Sequence of chain 1.D:
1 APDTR

Binding-site contacts:
Ligand atom C6 contacts residue TYR232 of chain 1.A at 3.8 Å (hydrophobic).
Ligand atom C6 contacts residue PRO2 of chain 1.D at 3.1 Å (hydrophobic).
Ligand atom N2 contacts residue TRP228 of chain 1.A at 4.0 Å.
Ligand atom C6 contacts residue VAL184 of chain 1.A at 4.1 Å (hydrophobic).
Ligand atom O6 contacts residue TYR141 of chain 1.A at 3.5 Å.
Ligand atom C1 contacts residue THR4 of chain 1.D at 1.4 Å.
Ligand atom C1 contacts residue TRP228 of chain 1.A at 4.0 Å (hydrophobic).
Ligand atom C5 contacts residue THR4 of chain 1.D at 2.8 Å.
Ligand atom C5 contacts residue PRO2 of chain 1.D at 3.4 Å (hydrophobic).
Ligand atom O5 contacts residue THR4 of chain 1.D at 2.3 Å (h-bond).
Ligand atom C7 contacts residue TRP228 of chain 1.A at 3.9 Å (hydrophobic).
Ligand atom C6 contacts residue TYR146 of chain 1.A at 3.6 Å (hydrophobic).
Ligand atom O7 contacts residue SER148 of chain 1.A at 2.5 Å (h-bond).
Ligand atom O6 contacts residue PRO2 of chain 1.D at 2.7 Å (h-bond).
Ligand atom O7 contacts residue ASP183 of chain 1.A at 3.9 Å.
Ligand atom C1 contacts residue TYR146 of chain 1.A at 4.0 Å (hydrophobic).
Ligand atom C8 contacts residue SER148 of chain 1.A at 3.7 Å.
Ligand atom C2 contacts residue ASP183 of chain 1.A at 3.9 Å.
Ligand atom O7 contacts residue PHE138 of chain 1.A at 3.2 Å.
Ligand atom O4 contacts residue VAL184 of chain 1.A at 3.8 Å.
Ligand atom O5 contacts residue TYR146 of chain 1.A at 3.2 Å (h-bond).
Ligand atom C4 contacts residue THR4 of chain 1.D at 3.5 Å.
Ligand atom O5 contacts residue TYR232 of chain 1.A at 3.2 Å.
Ligand atom C4 contacts residue ALA181 of chain 1.A at 4.0 Å (hydrophobic).
Ligand atom C5 contacts residue TYR146 of chain 1.A at 3.7 Å (hydrophobic).
Ligand atom C7 contacts residue THR4 of chain 1.D at 4.1 Å.
Ligand atom C2 contacts residue THR4 of chain 1.D at 2.4 Å.
Ligand atom O6 contacts residue THR4 of chain 1.D at 3.8 Å.
Ligand atom C8 contacts residue PRO211 of chain 1.A at 4.0 Å (hydrophobic).
Ligand atom C7 contacts residue SER148 of chain 1.A at 3.4 Å.
Ligand atom O4 contacts residue TYR146 of chain 1.A at 2.8 Å (h-bond).
Ligand atom C4 contacts residue TYR146 of chain 1.A at 3.8 Å (hydrophobic).
Ligand atom C1 contacts residue TYR232 of chain 1.A at 4.0 Å (hydrophobic).
Ligand atom C4 contacts residue ASP183 of chain 1.A at 3.5 Å.
Ligand atom O4 contacts residue ASP183 of chain 1.A at 2.6 Å (salt-bridge).
Ligand atom C3 contacts residue ASP183 of chain 1.A at 3.6 Å.
Ligand atom C3 contacts residue THR4 of chain 1.D at 2.9 Å.
Ligand atom N2 contacts residue THR4 of chain 1.D at 2.8 Å (h-bond).
Ligand atom O6 contacts residue TYR232 of chain 1.A at 2.5 Å (h-bond).
Ligand atom O3 contacts residue ASP183 of chain 1.A at 2.8 Å (salt-bridge).

The small molecule below binds the protein below.
Small molecule (SMILES): CC(=O)N[C@@H]1[C@@H](O)[C@@H](O)[C@@H](CO)O[C@@H]1O

Sequence of chain 1.A:
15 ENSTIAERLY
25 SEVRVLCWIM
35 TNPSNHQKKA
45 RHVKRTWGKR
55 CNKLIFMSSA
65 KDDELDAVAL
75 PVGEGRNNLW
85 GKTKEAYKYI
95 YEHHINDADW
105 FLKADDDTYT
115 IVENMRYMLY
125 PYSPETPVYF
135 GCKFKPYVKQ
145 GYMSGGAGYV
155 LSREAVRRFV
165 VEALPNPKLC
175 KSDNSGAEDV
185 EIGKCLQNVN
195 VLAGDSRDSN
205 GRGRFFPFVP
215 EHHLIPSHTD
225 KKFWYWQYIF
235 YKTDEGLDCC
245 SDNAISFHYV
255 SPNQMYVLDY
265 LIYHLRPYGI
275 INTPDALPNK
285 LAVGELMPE